This protein binds this small molecule.
Small molecule (SMILES): CC(=O)N[C@H]1[C@H](O[C@H]2[C@H](O)[C@@H](NC(C)=O)CO[C@@H]2CO)O[C@H](CO)[C@@H](O)[C@@H]1O

Sequence of chain 1.C:
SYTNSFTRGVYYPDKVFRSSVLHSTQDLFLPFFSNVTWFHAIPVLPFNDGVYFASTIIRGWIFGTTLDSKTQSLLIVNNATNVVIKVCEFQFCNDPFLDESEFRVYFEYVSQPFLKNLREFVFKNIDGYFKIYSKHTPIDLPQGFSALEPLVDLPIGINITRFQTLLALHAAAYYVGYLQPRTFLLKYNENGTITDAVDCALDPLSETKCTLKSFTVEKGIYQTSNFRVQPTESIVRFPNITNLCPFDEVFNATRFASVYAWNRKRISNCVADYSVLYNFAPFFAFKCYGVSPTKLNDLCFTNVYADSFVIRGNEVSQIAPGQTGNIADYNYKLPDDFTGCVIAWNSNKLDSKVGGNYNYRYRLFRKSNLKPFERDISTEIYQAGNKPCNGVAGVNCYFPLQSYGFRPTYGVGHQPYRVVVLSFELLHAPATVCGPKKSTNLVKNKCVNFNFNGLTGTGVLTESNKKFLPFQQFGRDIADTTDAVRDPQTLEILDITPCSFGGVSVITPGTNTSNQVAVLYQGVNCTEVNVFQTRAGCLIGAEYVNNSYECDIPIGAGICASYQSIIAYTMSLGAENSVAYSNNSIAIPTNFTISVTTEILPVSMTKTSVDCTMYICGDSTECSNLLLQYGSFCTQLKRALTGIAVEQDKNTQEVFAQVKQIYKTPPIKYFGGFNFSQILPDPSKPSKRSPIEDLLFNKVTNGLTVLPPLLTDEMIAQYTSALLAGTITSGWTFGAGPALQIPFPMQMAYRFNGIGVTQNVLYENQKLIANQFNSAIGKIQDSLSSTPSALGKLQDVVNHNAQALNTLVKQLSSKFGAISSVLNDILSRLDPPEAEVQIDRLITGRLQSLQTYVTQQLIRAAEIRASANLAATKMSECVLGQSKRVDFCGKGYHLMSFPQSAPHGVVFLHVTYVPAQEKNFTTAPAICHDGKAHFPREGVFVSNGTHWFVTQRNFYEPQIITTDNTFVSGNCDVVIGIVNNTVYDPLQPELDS

Binding-site contacts:
Ligand atom C7 contacts residue ASN779 of chain 1.C at 3.1 Å.
Ligand atom O7 contacts residue ASN779 of chain 1.C at 3.6 Å.
Ligand atom C8 contacts residue ASN779 of chain 1.C at 3.5 Å.
Ligand atom N2 contacts residue SER781 of chain 1.C at 4.3 Å.
Ligand atom N2 contacts residue ASN779 of chain 1.C at 2.8 Å (h-bond).
Ligand atom C1 contacts residue ASN779 of chain 1.C at 1.4 Å.
Ligand atom C2 contacts residue ASN779 of chain 1.C at 2.5 Å.
Ligand atom C5 contacts residue ASN779 of chain 1.C at 3.7 Å.
Ligand atom O5 contacts residue ASN779 of chain 1.C at 2.3 Å (h-bond).
Ligand atom C3 contacts residue ASN779 of chain 1.C at 3.8 Å.
Ligand atom C4 contacts residue ASN779 of chain 1.C at 4.2 Å.